The protein below binds the small molecule below.
Small molecule (SMILES): CC(=O)N[C@@H]1[C@@H](O)[C@H](O)[C@@H](CO)O[C@H]1O

Binding-site contacts:
Ligand atom C5 contacts residue ASN432 of chain 1.E at 3.7 Å.
Ligand atom C1 contacts residue ASN432 of chain 1.E at 1.4 Å.
Ligand atom C3 contacts residue ASN432 of chain 1.E at 3.7 Å.
Ligand atom O7 contacts residue ASN432 of chain 1.E at 2.8 Å (h-bond).
Ligand atom N2 contacts residue ASN432 of chain 1.E at 2.9 Å (h-bond).
Ligand atom C4 contacts residue ASN432 of chain 1.E at 4.2 Å.
Ligand atom C7 contacts residue ASN432 of chain 1.E at 3.0 Å.
Ligand atom C2 contacts residue ASN432 of chain 1.E at 2.4 Å.
Ligand atom O5 contacts residue ASN432 of chain 1.E at 2.4 Å (h-bond).
Ligand atom C8 contacts residue ASN432 of chain 1.E at 4.3 Å.

Sequence of chain 1.E:
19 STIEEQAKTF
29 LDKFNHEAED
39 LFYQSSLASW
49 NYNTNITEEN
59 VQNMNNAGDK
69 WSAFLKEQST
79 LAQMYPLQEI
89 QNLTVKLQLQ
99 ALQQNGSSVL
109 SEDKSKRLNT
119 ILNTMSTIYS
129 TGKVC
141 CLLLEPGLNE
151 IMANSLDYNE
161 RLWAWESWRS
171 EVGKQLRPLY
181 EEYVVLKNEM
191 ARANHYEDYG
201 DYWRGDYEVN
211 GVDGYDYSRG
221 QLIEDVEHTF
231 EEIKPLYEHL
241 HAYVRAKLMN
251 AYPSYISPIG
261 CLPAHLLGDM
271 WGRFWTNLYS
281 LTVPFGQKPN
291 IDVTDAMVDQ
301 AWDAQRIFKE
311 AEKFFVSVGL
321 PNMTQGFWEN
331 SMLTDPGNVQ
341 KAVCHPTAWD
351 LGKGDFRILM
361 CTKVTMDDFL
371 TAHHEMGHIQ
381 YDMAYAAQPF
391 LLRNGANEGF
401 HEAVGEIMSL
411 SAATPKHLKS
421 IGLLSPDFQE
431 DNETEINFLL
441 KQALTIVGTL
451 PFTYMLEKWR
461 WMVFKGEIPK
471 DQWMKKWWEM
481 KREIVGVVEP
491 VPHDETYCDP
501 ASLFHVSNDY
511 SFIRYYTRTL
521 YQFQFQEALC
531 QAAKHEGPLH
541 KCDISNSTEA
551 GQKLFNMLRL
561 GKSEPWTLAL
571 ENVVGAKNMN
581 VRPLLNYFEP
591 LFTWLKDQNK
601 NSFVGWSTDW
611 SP